Sequence of chain 3.A:
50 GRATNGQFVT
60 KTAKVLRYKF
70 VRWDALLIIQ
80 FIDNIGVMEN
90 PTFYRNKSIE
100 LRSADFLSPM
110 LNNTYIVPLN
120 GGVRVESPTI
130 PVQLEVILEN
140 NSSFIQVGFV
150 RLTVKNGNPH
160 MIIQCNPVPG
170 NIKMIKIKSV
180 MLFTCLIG

Binding-site contacts:
Ligand atom O1B contacts residue ASN155 of chain 2.A at 3.1 Å (h-bond).
Ligand atom C1 contacts residue VAL153 of chain 2.A at 4.3 Å (hydrophobic).
Ligand atom C11 contacts residue THR152 of chain 2.A at 3.8 Å.
Ligand atom C1 contacts residue LYS154 of chain 2.A at 4.2 Å.
Ligand atom C11 contacts residue VAL86 of chain 3.A at 3.3 Å (hydrophobic).
Ligand atom O1A contacts residue VAL153 of chain 2.A at 3.9 Å.
Ligand atom O7 contacts residue VAL86 of chain 3.A at 3.9 Å.
Ligand atom O1A contacts residue LYS154 of chain 2.A at 3.7 Å.
Ligand atom O8 contacts residue GLU88 of chain 3.A at 4.0 Å.
Ligand atom C1 contacts residue GLY156 of chain 2.A at 4.4 Å.
Ligand atom O4 contacts residue GLU125 of chain 2.A at 3.0 Å (salt-bridge).
Ligand atom C6 contacts residue VAL153 of chain 2.A at 4.0 Å (hydrophobic).
Ligand atom C11 contacts residue GLY85 of chain 3.A at 3.2 Å.
Ligand atom O8 contacts residue LYS154 of chain 2.A at 2.8 Å (salt-bridge).
Ligand atom O1B contacts residue LYS154 of chain 2.A at 3.8 Å.
Ligand atom C10 contacts residue GLU125 of chain 2.A at 3.7 Å.
Ligand atom C11 contacts residue GLU125 of chain 2.A at 3.1 Å.
Ligand atom N5 contacts residue VAL86 of chain 3.A at 4.1 Å.
Ligand atom C3 contacts residue VAL153 of chain 2.A at 4.4 Å (hydrophobic).
Ligand atom C8 contacts residue LYS154 of chain 2.A at 3.6 Å.
Ligand atom C7 contacts residue VAL86 of chain 3.A at 4.0 Å (hydrophobic).
Ligand atom N5 contacts residue VAL153 of chain 2.A at 3.5 Å (h-bond).
Ligand atom C4 contacts residue GLU125 of chain 2.A at 3.9 Å.
Ligand atom C4 contacts residue VAL153 of chain 2.A at 3.2 Å (hydrophobic).
Ligand atom C7 contacts residue MET87 of chain 3.A at 4.2 Å (hydrophobic).
Ligand atom C10 contacts residue VAL86 of chain 3.A at 3.4 Å (hydrophobic).
Ligand atom C8 contacts residue MET87 of chain 3.A at 4.0 Å (hydrophobic).
Ligand atom C5 contacts residue GLU125 of chain 2.A at 4.3 Å.
Ligand atom C11 contacts residue ILE84 of chain 3.A at 4.0 Å (hydrophobic).
Ligand atom O10 contacts residue VAL86 of chain 3.A at 3.5 Å.
Ligand atom N5 contacts residue GLU125 of chain 2.A at 3.4 Å (salt-bridge).
Ligand atom O1A contacts residue GLY156 of chain 2.A at 3.4 Å (h-bond).
Ligand atom O1A contacts residue ASN155 of chain 2.A at 3.1 Å (h-bond).
Ligand atom O4 contacts residue VAL153 of chain 2.A at 3.7 Å.
Ligand atom O8 contacts residue MET87 of chain 3.A at 2.9 Å (h-bond).
Ligand atom C1 contacts residue ASN155 of chain 2.A at 3.5 Å.
Ligand atom C5 contacts residue VAL153 of chain 2.A at 3.7 Å (hydrophobic).

A protein and the small-molecule ligand that binds it are described below.
Small molecule (SMILES): CC(=O)N[C@H]1[C@H]([C@H](O)[C@H](O)CO)O[C@@](O)(C(=O)O)C[C@@H]1O

Sequence of chain 2.A:
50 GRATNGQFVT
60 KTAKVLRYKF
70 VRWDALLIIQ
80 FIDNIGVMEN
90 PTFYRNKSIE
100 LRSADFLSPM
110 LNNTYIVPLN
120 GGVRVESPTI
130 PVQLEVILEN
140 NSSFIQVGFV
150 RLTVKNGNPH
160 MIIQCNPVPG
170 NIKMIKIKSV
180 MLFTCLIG